Sequence of chain 1.A:
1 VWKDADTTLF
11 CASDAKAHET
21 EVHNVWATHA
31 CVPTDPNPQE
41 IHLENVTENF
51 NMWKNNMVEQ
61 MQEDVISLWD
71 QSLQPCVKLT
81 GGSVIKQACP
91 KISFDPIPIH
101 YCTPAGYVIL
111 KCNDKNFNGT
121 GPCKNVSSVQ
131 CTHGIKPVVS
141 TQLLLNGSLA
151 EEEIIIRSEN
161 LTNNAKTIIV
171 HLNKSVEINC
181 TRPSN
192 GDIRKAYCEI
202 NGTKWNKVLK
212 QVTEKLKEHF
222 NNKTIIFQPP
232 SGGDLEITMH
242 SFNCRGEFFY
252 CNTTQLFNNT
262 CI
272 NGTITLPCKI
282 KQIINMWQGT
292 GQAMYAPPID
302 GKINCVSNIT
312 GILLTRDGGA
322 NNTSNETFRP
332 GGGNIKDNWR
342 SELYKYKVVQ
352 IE

Binding-site contacts:
Ligand atom C7 contacts residue VAL307 of chain 1.A at 4.3 Å (hydrophobic).
Ligand atom C8 contacts residue ASN179 of chain 1.A at 4.3 Å.
Ligand atom O6 contacts residue TYR198 of chain 1.A at 3.8 Å.
Ligand atom N2 contacts residue ASN179 of chain 1.A at 2.7 Å (h-bond).
Ligand atom C5 contacts residue GLU200 of chain 1.A at 4.5 Å.
Ligand atom C8 contacts residue GLU177 of chain 1.A at 4.4 Å.
Ligand atom C2 contacts residue ASN179 of chain 1.A at 2.2 Å.
Ligand atom C1 contacts residue ASN179 of chain 1.A at 1.4 Å.
Ligand atom O6 contacts residue GLU200 of chain 1.A at 3.4 Å (salt-bridge).
Ligand atom C1 contacts residue ASN305 of chain 1.A at 4.2 Å.
Ligand atom O5 contacts residue ASN179 of chain 1.A at 2.4 Å (h-bond).
Ligand atom C7 contacts residue ASN179 of chain 1.A at 3.2 Å.
Ligand atom N2 contacts residue VAL307 of chain 1.A at 4.0 Å.
Ligand atom C4 contacts residue ASN179 of chain 1.A at 4.1 Å.
Ligand atom O5 contacts residue GLU200 of chain 1.A at 3.7 Å.
Ligand atom O7 contacts residue ASN179 of chain 1.A at 3.5 Å (h-bond).
Ligand atom C5 contacts residue ASN179 of chain 1.A at 3.6 Å.
Ligand atom C8 contacts residue VAL307 of chain 1.A at 3.9 Å (hydrophobic).
Ligand atom C6 contacts residue GLU200 of chain 1.A at 4.0 Å.
Ligand atom O6 contacts residue THR181 of chain 1.A at 4.2 Å.
Ligand atom C3 contacts residue ASN179 of chain 1.A at 3.6 Å.

The small molecule below binds the protein below.
Small molecule (SMILES): CC(=O)N[C@@H]1[C@@H](O)[C@H](O)[C@@H](CO)O[C@H]1O